A small-molecule ligand and the protein it binds are described below.
Small molecule (SMILES): C=NCc1cncc(OCc2ccc3ccc(N)nc3c2)c1

Sequence of chain 1.B:
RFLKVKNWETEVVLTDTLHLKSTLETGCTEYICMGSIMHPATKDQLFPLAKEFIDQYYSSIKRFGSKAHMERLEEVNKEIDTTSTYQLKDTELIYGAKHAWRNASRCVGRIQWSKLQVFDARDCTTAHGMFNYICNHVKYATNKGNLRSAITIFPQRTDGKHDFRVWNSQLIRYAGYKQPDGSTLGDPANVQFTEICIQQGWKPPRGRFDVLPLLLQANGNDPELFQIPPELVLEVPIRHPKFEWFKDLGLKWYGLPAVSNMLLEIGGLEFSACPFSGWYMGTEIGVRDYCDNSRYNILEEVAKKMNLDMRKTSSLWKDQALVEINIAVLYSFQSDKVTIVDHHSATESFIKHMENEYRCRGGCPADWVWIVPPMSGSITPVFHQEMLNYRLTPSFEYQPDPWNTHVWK

Binding-site contacts:
Ligand atom C26 contacts residue TYR410 of chain 1.B at 3.7 Å (hydrophobic).
Ligand atom C25 contacts residue HEM1 of chain 1.G at 3.9 Å.
Ligand atom C02 contacts residue TRP291 of chain 1.B at 3.8 Å (hydrophobic).
Ligand atom C27 contacts residue TYR410 of chain 1.B at 4.0 Å (hydrophobic).
Ligand atom N02 contacts residue TYR292 of chain 1.B at 3.7 Å.
Ligand atom C03 contacts residue TRP291 of chain 1.B at 4.1 Å (hydrophobic).
Ligand atom C10 contacts residue GLU296 of chain 1.B at 3.5 Å.
Ligand atom C22 contacts residue VAL271 of chain 1.B at 4.0 Å (hydrophobic).
Ligand atom C06 contacts residue PHE288 of chain 1.B at 3.7 Å (hydrophobic).
Ligand atom N02 contacts residue TRP291 of chain 1.B at 2.7 Å (h-bond).
Ligand atom C10 contacts residue HEM1 of chain 1.G at 3.8 Å.
Ligand atom C02 contacts residue HEM1 of chain 1.G at 3.6 Å.
Ligand atom C03 contacts residue HEM1 of chain 1.G at 3.0 Å.
Ligand atom C08 contacts residue VAL271 of chain 1.B at 3.6 Å (hydrophobic).
Ligand atom N01 contacts residue HEM1 of chain 1.G at 3.8 Å.
Ligand atom C07 contacts residue HEM1 of chain 1.G at 3.5 Å.
Ligand atom C24 contacts residue HEM1 of chain 1.G at 3.5 Å.
Ligand atom C04 contacts residue HEM1 of chain 1.G at 3.2 Å.
Ligand atom C07 contacts residue VAL271 of chain 1.B at 3.4 Å (hydrophobic).
Ligand atom N02 contacts residue PRO269 of chain 1.B at 3.7 Å.
Ligand atom N02 contacts residue GLU296 of chain 1.B at 2.6 Å (salt-bridge).
Ligand atom C06 contacts residue HEM1 of chain 1.G at 3.1 Å.
Ligand atom C09 contacts residue GLU296 of chain 1.B at 3.5 Å.
Ligand atom N21 contacts residue ASN273 of chain 1.B at 3.8 Å.
Ligand atom N28 contacts residue H4B1 of chain 1.H at 3.6 Å.
Ligand atom C06 contacts residue VAL271 of chain 1.B at 3.7 Å (hydrophobic).
Ligand atom N02 contacts residue HEM1 of chain 1.G at 3.7 Å.
Ligand atom C08 contacts residue HEM1 of chain 1.G at 3.6 Å.
Ligand atom C25 contacts residue TYR410 of chain 1.B at 3.9 Å (hydrophobic).
Ligand atom O12 contacts residue VAL271 of chain 1.B at 3.8 Å.
Ligand atom C05 contacts residue HEM1 of chain 1.G at 3.6 Å.
Ligand atom C22 contacts residue ASN273 of chain 1.B at 3.8 Å.
Ligand atom C23 contacts residue HEM1 of chain 1.G at 3.7 Å.
Ligand atom N21 contacts residue TYR410 of chain 1.B at 3.8 Å.
Ligand atom C02 contacts residue GLU296 of chain 1.B at 3.4 Å.
Ligand atom C11 contacts residue HEM1 of chain 1.G at 3.5 Å.
Ligand atom C27 contacts residue TRP382 of chain 1.B at 3.9 Å (hydrophobic).
Ligand atom N01 contacts residue GLU296 of chain 1.B at 2.7 Å (salt-bridge).
Ligand atom C09 contacts residue HEM1 of chain 1.G at 3.4 Å.
Ligand atom O12 contacts residue HEM1 of chain 1.G at 3.7 Å.